A protein and the small-molecule ligand that binds it are described below.
Small molecule (SMILES): C[C@@H]1CN(c2ncc(Cl)c(Nc3ccc4c(c3)n(CCC(C)(C)O)c(=O)n4C)n2)C[C@H](C)O1

Binding-site contacts:
Ligand atom N4 contacts residue EDO1 of chain 1.E at 3.6 Å (h-bond).
Ligand atom C13 contacts residue EDO1 of chain 1.J at 3.6 Å.
Ligand atom C14 contacts residue GLN128 of chain 1.A at 3.4 Å.
Ligand atom C4 contacts residue TYR73 of chain 1.A at 3.5 Å (hydrophobic).
Ligand atom C9 contacts residue ALA67 of chain 1.A at 3.4 Å (hydrophobic).
Ligand atom C9 contacts residue ASN36 of chain 2.A at 3.7 Å.
Ligand atom N2 contacts residue MET66 of chain 1.A at 3.0 Å (h-bond).
Ligand atom CL contacts residue ALA67 of chain 1.A at 3.7 Å.
Ligand atom C21 contacts residue TYR73 of chain 1.A at 3.5 Å (hydrophobic).
Ligand atom C16 contacts residue CYS68 of chain 1.A at 3.4 Å (hydrophobic).
Ligand atom O1 contacts residue GLN128 of chain 1.A at 3.2 Å (h-bond).
Ligand atom C10 contacts residue EDO1 of chain 1.J at 3.6 Å.
Ligand atom C9 contacts residue MET66 of chain 1.A at 3.5 Å (hydrophobic).
Ligand atom N3 contacts residue GLN128 of chain 1.A at 3.4 Å (h-bond).
Ligand atom C11 contacts residue EDO1 of chain 1.E at 3.4 Å.
Ligand atom O1 contacts residue GLU130 of chain 1.A at 3.0 Å (salt-bridge).
Ligand atom C7 contacts residue TYR73 of chain 1.A at 3.4 Å (hydrophobic).
Ligand atom N2 contacts residue EDO1 of chain 1.J at 3.6 Å.
Ligand atom C12 contacts residue GLY70 of chain 1.A at 3.4 Å.
Ligand atom C15 contacts residue GLN128 of chain 1.A at 3.3 Å.
Ligand atom N3 contacts residue EDO1 of chain 1.E at 3.3 Å (h-bond).
Ligand atom C2 contacts residue EDO1 of chain 1.J at 3.4 Å.
Ligand atom O1 contacts residue EDO1 of chain 1.E at 3.6 Å.
Ligand atom C15 contacts residue EDO1 of chain 1.E at 3.4 Å.
Ligand atom C8 contacts residue EDO1 of chain 1.J at 3.4 Å.
Ligand atom C19 contacts residue ALA67 of chain 1.A at 3.4 Å (hydrophobic).
Ligand atom C10 contacts residue EDO1 of chain 1.E at 3.6 Å.
Ligand atom CL contacts residue MET66 of chain 1.A at 3.4 Å.
Ligand atom N2 contacts residue ASN36 of chain 2.A at 3.4 Å (h-bond).
Ligand atom C9 contacts residue EDO1 of chain 1.J at 3.4 Å.
Ligand atom C21 contacts residue ASN36 of chain 2.A at 3.6 Å.
Ligand atom C17 contacts residue EDO1 of chain 1.E at 3.7 Å.
Ligand atom CL contacts residue LEU40 of chain 2.A at 3.6 Å.
Ligand atom N1 contacts residue EDO1 of chain 1.J at 3.1 Å (h-bond).
Ligand atom C7 contacts residue ASN36 of chain 2.A at 3.6 Å.
Ligand atom C8 contacts residue MET66 of chain 1.A at 3.3 Å (hydrophobic).
Ligand atom C14 contacts residue GLU130 of chain 1.A at 3.7 Å.
Ligand atom C17 contacts residue EDO1 of chain 1.J at 3.4 Å.
Ligand atom C11 contacts residue GLY70 of chain 1.A at 3.5 Å.
Ligand atom C20 contacts residue ASP32 of chain 2.A at 3.5 Å.

Sequence of chain 1.A:
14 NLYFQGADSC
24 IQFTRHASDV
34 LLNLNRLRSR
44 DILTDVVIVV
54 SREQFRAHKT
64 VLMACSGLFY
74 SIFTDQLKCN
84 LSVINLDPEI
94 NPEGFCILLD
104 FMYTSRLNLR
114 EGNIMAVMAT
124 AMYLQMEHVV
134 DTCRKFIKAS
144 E

Sequence of chain 2.A:
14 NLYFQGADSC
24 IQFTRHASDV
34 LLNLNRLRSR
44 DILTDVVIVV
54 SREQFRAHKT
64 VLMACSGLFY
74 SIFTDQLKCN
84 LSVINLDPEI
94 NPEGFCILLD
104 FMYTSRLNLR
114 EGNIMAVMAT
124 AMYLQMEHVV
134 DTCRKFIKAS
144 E